This small molecule binds to this protein.
Small molecule (SMILES): CC(=O)N[C@H]1[C@H](O[C@H]2[C@H](O)[C@@H](NC(C)=O)CO[C@@H]2CO)O[C@H](CO)[C@@H](O)[C@@H]1O

Sequence of chain 1.A:
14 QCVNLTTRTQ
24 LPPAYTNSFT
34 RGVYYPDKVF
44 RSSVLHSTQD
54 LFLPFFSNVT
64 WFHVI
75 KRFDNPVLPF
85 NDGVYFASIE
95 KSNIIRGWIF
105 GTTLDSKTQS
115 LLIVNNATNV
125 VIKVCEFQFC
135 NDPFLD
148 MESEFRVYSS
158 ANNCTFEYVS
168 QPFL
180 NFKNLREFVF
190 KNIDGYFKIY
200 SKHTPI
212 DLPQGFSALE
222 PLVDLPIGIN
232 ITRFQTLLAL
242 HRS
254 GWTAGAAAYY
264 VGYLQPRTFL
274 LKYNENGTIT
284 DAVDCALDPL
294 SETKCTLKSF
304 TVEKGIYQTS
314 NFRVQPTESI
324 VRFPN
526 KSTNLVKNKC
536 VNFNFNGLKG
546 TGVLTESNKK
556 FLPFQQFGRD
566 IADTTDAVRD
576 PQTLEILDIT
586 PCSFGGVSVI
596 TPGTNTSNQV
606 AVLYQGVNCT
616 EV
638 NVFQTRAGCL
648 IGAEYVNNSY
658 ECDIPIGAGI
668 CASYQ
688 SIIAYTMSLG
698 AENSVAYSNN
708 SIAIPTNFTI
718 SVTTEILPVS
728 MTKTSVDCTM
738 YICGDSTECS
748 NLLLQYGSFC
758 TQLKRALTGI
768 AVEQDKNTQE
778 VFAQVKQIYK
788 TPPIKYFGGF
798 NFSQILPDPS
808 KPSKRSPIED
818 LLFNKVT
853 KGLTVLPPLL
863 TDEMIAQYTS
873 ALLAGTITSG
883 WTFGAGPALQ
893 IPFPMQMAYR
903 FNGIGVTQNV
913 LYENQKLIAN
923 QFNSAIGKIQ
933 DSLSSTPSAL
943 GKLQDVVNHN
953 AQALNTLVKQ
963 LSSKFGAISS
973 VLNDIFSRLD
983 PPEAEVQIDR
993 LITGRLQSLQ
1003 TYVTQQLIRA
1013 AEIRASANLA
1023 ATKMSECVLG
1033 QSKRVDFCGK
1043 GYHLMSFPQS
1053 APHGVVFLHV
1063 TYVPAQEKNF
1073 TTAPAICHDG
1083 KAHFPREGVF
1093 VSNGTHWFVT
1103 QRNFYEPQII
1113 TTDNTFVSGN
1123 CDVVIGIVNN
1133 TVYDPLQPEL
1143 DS

Binding-site contacts:
Ligand atom C7 contacts residue ALA703 of chain 1.C at 3.9 Å (hydrophobic).
Ligand atom C8 contacts residue ALA703 of chain 1.C at 4.3 Å (hydrophobic).
Ligand atom C4 contacts residue ASN1071 of chain 1.C at 4.2 Å.
Ligand atom O7 contacts residue ASN1071 of chain 1.C at 3.9 Å.
Ligand atom O7 contacts residue ALA703 of chain 1.C at 3.4 Å.
Ligand atom N2 contacts residue ASN1071 of chain 1.C at 3.0 Å (h-bond).
Ligand atom C8 contacts residue ASN1071 of chain 1.C at 4.1 Å.
Ligand atom C5 contacts residue ALA703 of chain 1.C at 3.7 Å (hydrophobic).
Ligand atom O7 contacts residue SER701 of chain 1.C at 4.0 Å.
Ligand atom C3 contacts residue ASN1071 of chain 1.C at 3.8 Å.
Ligand atom C8 contacts residue GLU1069 of chain 1.C at 3.4 Å.
Ligand atom C1 contacts residue GLN892 of chain 1.A at 4.0 Å.
Ligand atom C4 contacts residue ALA703 of chain 1.C at 4.2 Å (hydrophobic).
Ligand atom O5 contacts residue ASN1071 of chain 1.C at 2.3 Å (h-bond).
Ligand atom C6 contacts residue ALA703 of chain 1.C at 4.4 Å (hydrophobic).
Ligand atom C5 contacts residue ASN1071 of chain 1.C at 3.6 Å.
Ligand atom C8 contacts residue LYS1070 of chain 1.C at 4.2 Å.
Ligand atom C2 contacts residue ASN1071 of chain 1.C at 2.5 Å.
Ligand atom C3 contacts residue ALA703 of chain 1.C at 4.4 Å (hydrophobic).
Ligand atom O4 contacts residue ALA703 of chain 1.C at 3.7 Å.
Ligand atom C1 contacts residue ASN1071 of chain 1.C at 1.4 Å.
Ligand atom C7 contacts residue ASN1071 of chain 1.C at 3.6 Å.

Sequence of chain 1.C:
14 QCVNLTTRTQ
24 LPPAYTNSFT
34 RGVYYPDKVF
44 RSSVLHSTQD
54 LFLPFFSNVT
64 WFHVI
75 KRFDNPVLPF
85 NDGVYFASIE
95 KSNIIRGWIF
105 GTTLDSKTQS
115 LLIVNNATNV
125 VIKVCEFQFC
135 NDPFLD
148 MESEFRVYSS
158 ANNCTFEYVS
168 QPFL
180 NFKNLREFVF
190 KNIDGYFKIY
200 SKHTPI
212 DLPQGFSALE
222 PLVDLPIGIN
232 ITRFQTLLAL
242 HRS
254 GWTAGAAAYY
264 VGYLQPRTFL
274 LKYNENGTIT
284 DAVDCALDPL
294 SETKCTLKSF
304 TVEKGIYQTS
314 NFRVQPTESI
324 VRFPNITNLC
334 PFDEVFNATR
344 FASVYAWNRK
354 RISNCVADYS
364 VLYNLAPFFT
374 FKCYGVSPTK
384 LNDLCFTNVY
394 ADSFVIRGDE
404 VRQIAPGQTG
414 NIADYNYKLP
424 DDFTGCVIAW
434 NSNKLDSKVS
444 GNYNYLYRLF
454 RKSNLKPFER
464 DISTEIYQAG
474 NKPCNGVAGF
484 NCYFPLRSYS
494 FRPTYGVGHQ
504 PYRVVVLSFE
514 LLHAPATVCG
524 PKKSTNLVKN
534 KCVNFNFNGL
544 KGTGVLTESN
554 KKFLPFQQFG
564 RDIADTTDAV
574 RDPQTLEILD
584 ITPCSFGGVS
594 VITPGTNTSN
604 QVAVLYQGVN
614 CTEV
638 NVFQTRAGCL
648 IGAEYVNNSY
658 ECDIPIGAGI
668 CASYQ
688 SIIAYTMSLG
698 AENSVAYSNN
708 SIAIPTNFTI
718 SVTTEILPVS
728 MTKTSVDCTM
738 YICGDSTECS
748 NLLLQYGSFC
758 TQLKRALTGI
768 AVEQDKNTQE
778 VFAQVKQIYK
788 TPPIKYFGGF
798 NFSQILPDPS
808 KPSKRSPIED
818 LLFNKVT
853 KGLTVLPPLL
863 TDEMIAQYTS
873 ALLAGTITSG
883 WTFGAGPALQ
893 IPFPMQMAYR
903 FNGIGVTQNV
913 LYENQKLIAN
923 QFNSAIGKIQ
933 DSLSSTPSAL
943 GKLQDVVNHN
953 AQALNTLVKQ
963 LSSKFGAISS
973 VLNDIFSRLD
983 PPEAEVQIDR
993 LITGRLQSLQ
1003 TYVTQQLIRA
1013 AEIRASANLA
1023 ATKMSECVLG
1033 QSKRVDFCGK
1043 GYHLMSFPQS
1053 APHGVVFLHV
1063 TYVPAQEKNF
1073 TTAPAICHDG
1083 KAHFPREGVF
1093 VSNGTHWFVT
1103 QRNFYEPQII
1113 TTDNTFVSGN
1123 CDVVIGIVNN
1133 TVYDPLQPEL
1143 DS